This small molecule binds to this protein.
Small molecule (SMILES): C=C(C)c1cccc(C(C)(C)NC(=O)Nc2ccc(Cl)c(N[C@H]3O[C@H](CO)[C@@H](O)[C@H]3O)c2)c1

Sequence of chain 1.B:
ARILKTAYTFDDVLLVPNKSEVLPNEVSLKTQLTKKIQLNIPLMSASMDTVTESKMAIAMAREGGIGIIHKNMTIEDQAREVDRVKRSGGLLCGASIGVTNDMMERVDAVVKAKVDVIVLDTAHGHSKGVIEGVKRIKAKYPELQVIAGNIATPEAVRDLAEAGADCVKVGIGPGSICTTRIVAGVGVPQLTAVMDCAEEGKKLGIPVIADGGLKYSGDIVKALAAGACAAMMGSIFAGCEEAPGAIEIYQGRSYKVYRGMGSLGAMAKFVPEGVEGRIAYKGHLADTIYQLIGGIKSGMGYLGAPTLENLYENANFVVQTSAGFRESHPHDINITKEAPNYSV

Binding-site contacts:
Ligand atom C8 contacts residue THR184 of chain 1.B at 3.3 Å.
Ligand atom C17 contacts residue ALA127 of chain 1.B at 3.9 Å (hydrophobic).
Ligand atom C1 contacts residue GLY266 of chain 1.B at 3.8 Å.
Ligand atom C29 contacts residue VAL134 of chain 1.B at 4.0 Å (hydrophobic).
Ligand atom C13 contacts residue VAL288 of chain 1.B at 3.9 Å (hydrophobic).
Ligand atom O6 contacts residue GLY133 of chain 1.B at 3.2 Å.
Ligand atom C29 contacts residue VAL103 of chain 1.B at 3.6 Å (hydrophobic).
Ligand atom C22 contacts residue ALA127 of chain 1.B at 3.9 Å (hydrophobic).
Ligand atom C3 contacts residue GLY266 of chain 1.B at 3.5 Å.
Ligand atom C9 contacts residue IMP1 of chain 1.J at 3.5 Å.
Ligand atom CL contacts residue HIS128 of chain 1.B at 3.6 Å.
Ligand atom C8 contacts residue ALA127 of chain 1.B at 3.8 Å (hydrophobic).
Ligand atom C13 contacts residue GLU290 of chain 1.B at 3.8 Å.
Ligand atom O3 contacts residue SER131 of chain 1.B at 3.9 Å.
Ligand atom C12 contacts residue MET271 of chain 1.B at 3.9 Å (hydrophobic).
Ligand atom N4 contacts residue GLU290 of chain 1.B at 2.9 Å (salt-bridge).
Ligand atom C7 contacts residue ALA127 of chain 1.B at 3.8 Å (hydrophobic).
Ligand atom O3 contacts residue HIS128 of chain 1.B at 3.4 Å (h-bond).
Ligand atom N3 contacts residue GLU290 of chain 1.B at 3.2 Å (salt-bridge).
Ligand atom C6 contacts residue ALA127 of chain 1.B at 3.9 Å (hydrophobic).
Ligand atom C2 contacts residue GLY266 of chain 1.B at 3.4 Å.
Ligand atom C27 contacts residue SER131 of chain 1.B at 3.9 Å.
Ligand atom O6 contacts residue SER131 of chain 1.B at 3.3 Å (h-bond).
Ligand atom C17 contacts residue GLU290 of chain 1.B at 3.8 Å.
Ligand atom C13 contacts residue MET271 of chain 1.B at 3.6 Å (hydrophobic).
Ligand atom C29 contacts residue SER131 of chain 1.B at 3.1 Å.
Ligand atom O6 contacts residue VAL134 of chain 1.B at 3.9 Å.
Ligand atom C18 contacts residue GLU290 of chain 1.B at 3.8 Å.
Ligand atom C3 contacts residue MET265 of chain 1.B at 3.5 Å (hydrophobic).
Ligand atom C8 contacts residue IMP1 of chain 1.J at 3.3 Å.
Ligand atom C10 contacts residue ALA127 of chain 1.B at 3.8 Å (hydrophobic).
Ligand atom C26 contacts residue VAL103 of chain 1.B at 3.4 Å (hydrophobic).
Ligand atom C13 contacts residue GLY266 of chain 1.B at 3.7 Å.
Ligand atom C7 contacts residue IMP1 of chain 1.J at 3.5 Å.
Ligand atom C10 contacts residue GLU290 of chain 1.B at 3.5 Å.
Ligand atom O2 contacts residue ALA127 of chain 1.B at 3.7 Å.
Ligand atom C4 contacts residue GLY266 of chain 1.B at 3.7 Å.
Ligand atom N4 contacts residue ALA127 of chain 1.B at 3.9 Å.
Ligand atom C8 contacts residue GLU290 of chain 1.B at 3.7 Å.
Ligand atom O5 contacts residue VAL103 of chain 1.B at 3.7 Å.